Binding-site contacts:
Ligand atom C6 contacts residue ASN298 of chain 3.A at 4.3 Å.
Ligand atom O7 contacts residue ASN285 of chain 3.A at 2.9 Å (h-bond).
Ligand atom C4 contacts residue ASN285 of chain 3.A at 4.2 Å.
Ligand atom N2 contacts residue VAL297 of chain 3.A at 3.6 Å (h-bond).
Ligand atom C8 contacts residue VAL297 of chain 3.A at 4.2 Å (hydrophobic).
Ligand atom C3 contacts residue ASN285 of chain 3.A at 3.8 Å.
Ligand atom O6 contacts residue ASN298 of chain 3.A at 3.9 Å.
Ligand atom C2 contacts residue VAL297 of chain 3.A at 4.0 Å (hydrophobic).
Ligand atom C1 contacts residue ASN298 of chain 3.A at 4.0 Å.
Ligand atom C1 contacts residue ASN285 of chain 3.A at 1.5 Å.
Ligand atom C1 contacts residue VAL297 of chain 3.A at 3.5 Å (hydrophobic).
Ligand atom O5 contacts residue ASN298 of chain 3.A at 3.7 Å.
Ligand atom C8 contacts residue ASN285 of chain 3.A at 4.4 Å.
Ligand atom C2 contacts residue ASN285 of chain 3.A at 2.5 Å.
Ligand atom C5 contacts residue ASN298 of chain 3.A at 4.0 Å.
Ligand atom C7 contacts residue ASN285 of chain 3.A at 3.1 Å.
Ligand atom C7 contacts residue VAL297 of chain 3.A at 4.4 Å (hydrophobic).
Ligand atom C3 contacts residue VAL297 of chain 3.A at 4.3 Å (hydrophobic).
Ligand atom C5 contacts residue ASN285 of chain 3.A at 3.7 Å.
Ligand atom C8 contacts residue SER45 of chain 3.A at 3.5 Å.
Ligand atom N2 contacts residue ASN285 of chain 3.A at 3.0 Å (h-bond).
Ligand atom O5 contacts residue ASN285 of chain 3.A at 2.4 Å (h-bond).

The protein below binds the small molecule below.
Small molecule (SMILES): CC(=O)N[C@@H]1[C@@H](O)[C@H](O)[C@@H](CO)O[C@H]1O

Sequence of chain 3.A:
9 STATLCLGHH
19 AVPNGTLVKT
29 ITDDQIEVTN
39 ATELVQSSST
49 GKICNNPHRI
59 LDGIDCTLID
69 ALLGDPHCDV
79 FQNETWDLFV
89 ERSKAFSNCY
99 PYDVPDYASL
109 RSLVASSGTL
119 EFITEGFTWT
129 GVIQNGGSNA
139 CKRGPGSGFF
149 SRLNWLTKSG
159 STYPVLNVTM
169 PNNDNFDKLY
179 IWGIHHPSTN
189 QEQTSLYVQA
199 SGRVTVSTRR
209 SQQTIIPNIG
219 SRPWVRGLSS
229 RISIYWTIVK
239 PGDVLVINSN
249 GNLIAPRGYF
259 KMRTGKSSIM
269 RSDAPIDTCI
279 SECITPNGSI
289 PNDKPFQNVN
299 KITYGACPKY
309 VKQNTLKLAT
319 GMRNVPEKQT